The protein below binds the small molecule below.
Small molecule (SMILES): [H]/N=C(\Nc1ccc(CCNCc2cccc(Cl)c2)cc1)c1cccs1

Binding-site contacts:
Ligand atom C11 contacts residue HEM1 of chain 2.D at 4.0 Å.
Ligand atom C9 contacts residue VAL270 of chain 2.A at 4.0 Å (hydrophobic).
Ligand atom C3 contacts residue PRO268 of chain 2.A at 3.5 Å (hydrophobic).
Ligand atom N3 contacts residue GLU295 of chain 2.A at 3.0 Å (salt-bridge).
Ligand atom C19 contacts residue ASN272 of chain 2.A at 4.0 Å.
Ligand atom N1 contacts residue GLU295 of chain 2.A at 2.8 Å (salt-bridge).
Ligand atom C19 contacts residue TYR409 of chain 2.A at 3.8 Å (hydrophobic).
Ligand atom C12 contacts residue VAL270 of chain 2.A at 3.8 Å (hydrophobic).
Ligand atom C4 contacts residue PRO268 of chain 2.A at 3.6 Å (hydrophobic).
Ligand atom C2 contacts residue PHE287 of chain 2.A at 3.5 Å (hydrophobic).
Ligand atom N2 contacts residue HEM1 of chain 2.D at 2.9 Å (h-bond).
Ligand atom C10 contacts residue VAL270 of chain 2.A at 3.7 Å (hydrophobic).
Ligand atom N3 contacts residue PRO268 of chain 2.A at 3.9 Å.
Ligand atom C2 contacts residue VAL270 of chain 2.A at 3.5 Å (hydrophobic).
Ligand atom C2 contacts residue PRO268 of chain 2.A at 3.4 Å (hydrophobic).
Ligand atom S contacts residue TRP290 of chain 2.A at 4.0 Å.
Ligand atom N1 contacts residue PRO268 of chain 2.A at 3.5 Å.
Ligand atom C1 contacts residue HEM1 of chain 2.D at 3.5 Å.
Ligand atom C1 contacts residue PRO268 of chain 2.A at 3.5 Å (hydrophobic).
Ligand atom C1 contacts residue GLY289 of chain 2.A at 3.1 Å.
Ligand atom S contacts residue GLY289 of chain 2.A at 3.4 Å (h-bond).
Ligand atom C13 contacts residue HEM1 of chain 2.D at 3.5 Å.
Ligand atom C1 contacts residue ASN288 of chain 2.A at 3.2 Å.
Ligand atom C11 contacts residue VAL270 of chain 2.A at 3.3 Å (hydrophobic).
Ligand atom S contacts residue HEM1 of chain 2.D at 3.5 Å.
Ligand atom N3 contacts residue TRP290 of chain 2.A at 3.0 Å (h-bond).
Ligand atom C17 contacts residue ASN39 of chain 2.A at 3.7 Å.
Ligand atom C7 contacts residue GLU295 of chain 2.A at 3.4 Å.
Ligand atom C3 contacts residue VAL270 of chain 2.A at 3.5 Å (hydrophobic).
Ligand atom S contacts residue PRO268 of chain 2.A at 3.6 Å.
Ligand atom C6 contacts residue GLU295 of chain 2.A at 3.4 Å.
Ligand atom C5 contacts residue PRO268 of chain 2.A at 3.6 Å (hydrophobic).
Ligand atom C12 contacts residue HEM1 of chain 2.D at 3.8 Å.
Ligand atom C7 contacts residue GLN181 of chain 2.A at 3.9 Å.
Ligand atom N3 contacts residue HEM1 of chain 2.D at 3.6 Å.
Ligand atom C5 contacts residue GLU295 of chain 2.A at 3.6 Å.
Ligand atom S contacts residue ASN288 of chain 2.A at 4.0 Å.
Ligand atom CL contacts residue ASN272 of chain 2.A at 3.5 Å.
Ligand atom CL contacts residue TYR409 of chain 2.A at 3.3 Å.
Ligand atom C2 contacts residue ASN288 of chain 2.A at 3.9 Å.

Sequence of chain 2.A:
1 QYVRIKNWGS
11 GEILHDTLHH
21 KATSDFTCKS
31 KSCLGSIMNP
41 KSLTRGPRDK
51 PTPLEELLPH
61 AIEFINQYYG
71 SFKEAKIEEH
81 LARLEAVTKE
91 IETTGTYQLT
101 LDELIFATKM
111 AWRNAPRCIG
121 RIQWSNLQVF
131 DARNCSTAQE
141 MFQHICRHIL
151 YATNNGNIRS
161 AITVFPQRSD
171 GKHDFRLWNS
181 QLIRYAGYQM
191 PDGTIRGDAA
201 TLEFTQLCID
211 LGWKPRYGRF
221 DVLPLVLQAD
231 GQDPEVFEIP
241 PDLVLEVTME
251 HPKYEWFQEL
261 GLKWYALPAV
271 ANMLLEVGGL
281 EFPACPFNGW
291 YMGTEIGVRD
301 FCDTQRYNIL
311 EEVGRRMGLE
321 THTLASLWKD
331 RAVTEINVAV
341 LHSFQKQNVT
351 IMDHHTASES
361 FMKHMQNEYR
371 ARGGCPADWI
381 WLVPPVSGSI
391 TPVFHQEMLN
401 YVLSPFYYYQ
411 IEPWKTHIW